Sequence of chain 1.C:
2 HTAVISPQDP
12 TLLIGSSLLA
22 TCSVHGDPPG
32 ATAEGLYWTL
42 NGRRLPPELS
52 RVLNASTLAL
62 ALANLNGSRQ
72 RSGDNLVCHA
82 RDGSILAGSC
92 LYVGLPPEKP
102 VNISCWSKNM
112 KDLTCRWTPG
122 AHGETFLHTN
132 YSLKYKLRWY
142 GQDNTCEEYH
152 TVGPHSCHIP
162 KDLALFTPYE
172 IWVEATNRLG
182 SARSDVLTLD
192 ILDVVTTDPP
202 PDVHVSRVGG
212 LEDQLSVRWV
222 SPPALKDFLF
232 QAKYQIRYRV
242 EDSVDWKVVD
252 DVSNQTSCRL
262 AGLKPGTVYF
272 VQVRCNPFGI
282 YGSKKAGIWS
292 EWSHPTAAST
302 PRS

Binding-site contacts:
Ligand atom C1 contacts residue ASN255 of chain 1.C at 1.4 Å.
Ligand atom C7 contacts residue GLN232 of chain 1.C at 4.4 Å.
Ligand atom O5 contacts residue ASN255 of chain 1.C at 2.4 Å (h-bond).
Ligand atom C7 contacts residue ASN255 of chain 1.C at 3.9 Å.
Ligand atom C5 contacts residue ASN255 of chain 1.C at 3.7 Å.
Ligand atom O7 contacts residue ASN255 of chain 1.C at 4.4 Å.
Ligand atom C5 contacts residue GLN256 of chain 1.C at 4.5 Å.
Ligand atom N2 contacts residue GLN232 of chain 1.C at 4.3 Å.
Ligand atom N2 contacts residue ASN255 of chain 1.C at 2.9 Å (h-bond).
Ligand atom C8 contacts residue GLN232 of chain 1.C at 4.2 Å.
Ligand atom C3 contacts residue ASN255 of chain 1.C at 3.8 Å.
Ligand atom C4 contacts residue ASN255 of chain 1.C at 4.2 Å.
Ligand atom C2 contacts residue ASN255 of chain 1.C at 2.5 Å.

The protein below binds the small molecule below.
Small molecule (SMILES): CC(=O)N[C@@H]1[C@@H](O)[C@H](O)[C@@H](CO)O[C@H]1O